The protein below binds the small molecule below.
Small molecule (SMILES): CC(=O)N[C@@H]1[C@@H](O)[C@H](O)[C@@H](CO)O[C@H]1O

Binding-site contacts:
Ligand atom C3 contacts residue ASN137 of chain 1.D at 3.8 Å.
Ligand atom C1 contacts residue GLU87 of chain 1.D at 3.6 Å.
Ligand atom C2 contacts residue GLU87 of chain 1.D at 3.6 Å.
Ligand atom O7 contacts residue GLU87 of chain 1.D at 4.3 Å.
Ligand atom C2 contacts residue ASN137 of chain 1.D at 2.5 Å.
Ligand atom C5 contacts residue ASN137 of chain 1.D at 3.7 Å.
Ligand atom O7 contacts residue ASN137 of chain 1.D at 3.8 Å.
Ligand atom C7 contacts residue GLU87 of chain 1.D at 3.2 Å.
Ligand atom C1 contacts residue ASN137 of chain 1.D at 1.4 Å.
Ligand atom O5 contacts residue ASN137 of chain 1.D at 2.4 Å (h-bond).
Ligand atom C8 contacts residue GLU87 of chain 1.D at 3.1 Å.
Ligand atom N2 contacts residue GLU87 of chain 1.D at 2.7 Å (salt-bridge).
Ligand atom C7 contacts residue ASN137 of chain 1.D at 3.5 Å.
Ligand atom N2 contacts residue ASN137 of chain 1.D at 2.9 Å (h-bond).
Ligand atom C4 contacts residue ASN137 of chain 1.D at 4.2 Å.

Sequence of chain 1.D:
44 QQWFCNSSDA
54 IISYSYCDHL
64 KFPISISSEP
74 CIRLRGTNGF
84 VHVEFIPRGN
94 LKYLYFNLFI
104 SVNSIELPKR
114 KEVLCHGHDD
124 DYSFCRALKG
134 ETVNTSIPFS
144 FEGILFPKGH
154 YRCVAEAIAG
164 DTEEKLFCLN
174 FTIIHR